Binding-site contacts:
Ligand atom C5 contacts residue ASN120 of chain 1.C at 3.7 Å.
Ligand atom C3 contacts residue THR122 of chain 1.C at 4.4 Å.
Ligand atom C3 contacts residue ASN123 of chain 1.C at 4.2 Å.
Ligand atom C1 contacts residue ASN123 of chain 1.C at 3.3 Å.
Ligand atom C5 contacts residue ASN123 of chain 1.C at 3.3 Å.
Ligand atom C1 contacts residue ASN120 of chain 1.C at 1.4 Å.
Ligand atom C2 contacts residue ASN123 of chain 1.C at 4.2 Å.
Ligand atom O5 contacts residue ASN123 of chain 1.C at 3.5 Å (h-bond).
Ligand atom O5 contacts residue ASN120 of chain 1.C at 2.3 Å (h-bond).
Ligand atom C4 contacts residue ASN120 of chain 1.C at 4.2 Å.
Ligand atom O5 contacts residue VAL125 of chain 1.C at 4.5 Å.
Ligand atom O7 contacts residue ASN120 of chain 1.C at 4.3 Å.
Ligand atom C4 contacts residue ASN123 of chain 1.C at 4.3 Å.
Ligand atom C7 contacts residue ASN120 of chain 1.C at 3.9 Å.
Ligand atom O6 contacts residue VAL125 of chain 1.C at 3.6 Å.
Ligand atom N2 contacts residue ALA121 of chain 1.C at 4.4 Å.
Ligand atom N2 contacts residue ASN120 of chain 1.C at 2.9 Å (h-bond).
Ligand atom C8 contacts residue ALA121 of chain 1.C at 4.3 Å (hydrophobic).
Ligand atom O6 contacts residue ASN120 of chain 1.C at 4.4 Å.
Ligand atom O4 contacts residue ASN123 of chain 1.C at 4.3 Å.
Ligand atom C6 contacts residue ASN123 of chain 1.C at 3.7 Å.
Ligand atom C2 contacts residue ASN120 of chain 1.C at 2.4 Å.
Ligand atom C3 contacts residue ASN120 of chain 1.C at 3.8 Å.

Sequence of chain 1.C:
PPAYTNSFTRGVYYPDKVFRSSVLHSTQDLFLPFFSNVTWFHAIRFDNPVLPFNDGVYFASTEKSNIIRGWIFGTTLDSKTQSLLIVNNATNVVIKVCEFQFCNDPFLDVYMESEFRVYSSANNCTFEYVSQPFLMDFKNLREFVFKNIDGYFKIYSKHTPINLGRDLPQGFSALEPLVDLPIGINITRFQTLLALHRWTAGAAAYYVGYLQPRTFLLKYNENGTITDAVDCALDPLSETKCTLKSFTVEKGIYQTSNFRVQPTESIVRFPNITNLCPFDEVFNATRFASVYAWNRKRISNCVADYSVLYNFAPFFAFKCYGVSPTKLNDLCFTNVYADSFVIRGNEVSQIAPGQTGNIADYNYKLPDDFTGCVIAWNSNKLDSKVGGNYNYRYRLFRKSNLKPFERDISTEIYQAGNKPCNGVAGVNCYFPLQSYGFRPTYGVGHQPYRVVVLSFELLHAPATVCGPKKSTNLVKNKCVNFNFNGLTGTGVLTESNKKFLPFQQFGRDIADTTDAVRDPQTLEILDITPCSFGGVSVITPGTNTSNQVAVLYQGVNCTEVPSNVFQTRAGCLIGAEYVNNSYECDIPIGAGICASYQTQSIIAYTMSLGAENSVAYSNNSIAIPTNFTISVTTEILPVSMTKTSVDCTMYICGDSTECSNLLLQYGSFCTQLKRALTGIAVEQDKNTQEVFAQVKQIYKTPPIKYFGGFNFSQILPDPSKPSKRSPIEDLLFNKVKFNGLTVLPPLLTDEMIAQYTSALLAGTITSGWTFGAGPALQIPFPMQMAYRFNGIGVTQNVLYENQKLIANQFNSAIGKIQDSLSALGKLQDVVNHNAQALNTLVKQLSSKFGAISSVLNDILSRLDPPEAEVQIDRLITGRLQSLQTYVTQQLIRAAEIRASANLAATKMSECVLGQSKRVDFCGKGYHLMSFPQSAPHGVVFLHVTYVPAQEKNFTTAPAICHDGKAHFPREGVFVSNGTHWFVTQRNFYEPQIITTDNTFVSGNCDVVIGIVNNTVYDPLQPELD

The small molecule below binds the protein below.
Small molecule (SMILES): CC(=O)N[C@@H]1[C@@H](O)[C@H](O)[C@@H](CO)O[C@H]1O